This protein binds this small molecule.
Small molecule (SMILES): CC(=O)N[C@H]1[C@H](O[C@H]2[C@H](O)[C@@H](NC(C)=O)CO[C@@H]2CO[C@@H]2O[C@@H](C)[C@@H](O)[C@@H](O)[C@@H]2O)O[C@H](CO)[C@@H](O)[C@@H]1O

Binding-site contacts:
Ligand atom C2 contacts residue MET151 of chain 19.E at 4.2 Å (hydrophobic).
Ligand atom C7 contacts residue ASN154 of chain 19.E at 3.7 Å.
Ligand atom C1 contacts residue MET151 of chain 19.E at 4.2 Å (hydrophobic).
Ligand atom C4 contacts residue ASP161 of chain 19.E at 4.0 Å.
Ligand atom O5 contacts residue ASN154 of chain 19.E at 2.3 Å (h-bond).
Ligand atom C5 contacts residue ASP161 of chain 19.E at 4.5 Å.
Ligand atom C8 contacts residue GLY150 of chain 19.E at 3.7 Å.
Ligand atom O5 contacts residue ASN157 of chain 19.E at 4.0 Å.
Ligand atom C3 contacts residue MET151 of chain 19.E at 4.0 Å (hydrophobic).
Ligand atom C2 contacts residue GLY150 of chain 19.E at 3.7 Å.
Ligand atom O7 contacts residue ASN154 of chain 19.E at 4.2 Å.
Ligand atom C6 contacts residue ASN157 of chain 19.E at 3.3 Å.
Ligand atom C2 contacts residue ASN154 of chain 19.E at 2.4 Å.
Ligand atom C5 contacts residue ASN154 of chain 19.E at 3.6 Å.
Ligand atom O6 contacts residue THR156 of chain 19.E at 4.4 Å.
Ligand atom C1 contacts residue THR156 of chain 19.E at 4.0 Å.
Ligand atom C6 contacts residue THR156 of chain 19.E at 3.9 Å.
Ligand atom N2 contacts residue GLY150 of chain 19.E at 3.4 Å (h-bond).
Ligand atom O5 contacts residue THR156 of chain 19.E at 3.8 Å.
Ligand atom C4 contacts residue ASN154 of chain 19.E at 4.2 Å.
Ligand atom O5 contacts residue THR156 of chain 19.E at 3.8 Å.
Ligand atom C7 contacts residue GLY150 of chain 19.E at 3.0 Å.
Ligand atom C6 contacts residue ASP161 of chain 19.E at 3.6 Å.
Ligand atom O7 contacts residue HIS148 of chain 19.E at 3.6 Å (h-bond).
Ligand atom O5 contacts residue MET151 of chain 19.E at 3.9 Å.
Ligand atom C5 contacts residue THR156 of chain 19.E at 3.8 Å.
Ligand atom C3 contacts residue ASN154 of chain 19.E at 3.8 Å.
Ligand atom O6 contacts residue MET151 of chain 19.E at 4.3 Å.
Ligand atom O7 contacts residue GLY150 of chain 19.E at 2.9 Å (h-bond).
Ligand atom N2 contacts residue ASN154 of chain 19.E at 2.9 Å (h-bond).
Ligand atom C1 contacts residue ASN154 of chain 19.E at 1.4 Å.
Ligand atom C5 contacts residue MET151 of chain 19.E at 3.9 Å (hydrophobic).
Ligand atom O6 contacts residue HIS148 of chain 19.E at 3.8 Å.
Ligand atom C6 contacts residue THR156 of chain 19.E at 3.6 Å.
Ligand atom C8 contacts residue ASN157 of chain 19.E at 3.6 Å.
Ligand atom C1 contacts residue GLY150 of chain 19.E at 4.0 Å.
Ligand atom C4 contacts residue MET151 of chain 19.E at 3.9 Å (hydrophobic).
Ligand atom O4 contacts residue ASP161 of chain 19.E at 4.0 Å.
Ligand atom C5 contacts residue THR156 of chain 19.E at 3.9 Å.

Sequence of chain 19.E:
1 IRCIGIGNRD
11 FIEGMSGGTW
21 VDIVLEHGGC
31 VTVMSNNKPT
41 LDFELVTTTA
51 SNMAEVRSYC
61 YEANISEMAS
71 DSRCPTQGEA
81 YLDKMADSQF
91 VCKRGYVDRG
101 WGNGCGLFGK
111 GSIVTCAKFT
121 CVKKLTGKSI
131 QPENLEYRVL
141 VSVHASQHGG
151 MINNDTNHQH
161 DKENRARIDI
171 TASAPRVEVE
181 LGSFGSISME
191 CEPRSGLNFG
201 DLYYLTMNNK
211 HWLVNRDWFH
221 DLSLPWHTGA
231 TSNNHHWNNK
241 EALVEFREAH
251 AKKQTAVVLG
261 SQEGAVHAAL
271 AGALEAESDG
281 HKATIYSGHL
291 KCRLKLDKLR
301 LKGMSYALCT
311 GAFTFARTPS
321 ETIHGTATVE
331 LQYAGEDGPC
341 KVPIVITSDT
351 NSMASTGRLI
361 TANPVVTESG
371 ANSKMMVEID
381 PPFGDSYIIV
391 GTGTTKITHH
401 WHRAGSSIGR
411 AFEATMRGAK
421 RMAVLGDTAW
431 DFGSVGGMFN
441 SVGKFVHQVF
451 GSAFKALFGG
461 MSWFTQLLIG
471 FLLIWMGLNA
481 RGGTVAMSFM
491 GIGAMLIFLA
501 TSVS